This protein binds this small molecule.
Small molecule (SMILES): OC[C@H]1O[C@H](O[C@H]2[C@H](O)[C@@H](O)[C@@H](O)O[C@@H]2CO)[C@H](O)[C@@H](O)[C@@H]1O

Binding-site contacts:
Ligand atom O5 contacts residue TYR155 of chain 1.C at 3.5 Å.
Ligand atom O1 contacts residue ASP14 of chain 1.C at 3.8 Å.
Ligand atom O1 contacts residue TRP62 of chain 1.C at 4.0 Å.
Ligand atom O6 contacts residue GLU153 of chain 1.C at 2.8 Å (salt-bridge).
Ligand atom O3 contacts residue GLU111 of chain 1.C at 3.6 Å.
Ligand atom O1 contacts residue LYS15 of chain 1.C at 3.2 Å (salt-bridge).
Ligand atom O3 contacts residue ASP65 of chain 1.C at 2.8 Å (salt-bridge).
Ligand atom C3 contacts residue TRP62 of chain 1.C at 3.7 Å (hydrophobic).
Ligand atom C6 contacts residue TYR155 of chain 1.C at 3.8 Å (hydrophobic).
Ligand atom O3 contacts residue TRP340 of chain 1.C at 4.0 Å.
Ligand atom C1 contacts residue TYR155 of chain 1.C at 3.8 Å (hydrophobic).
Ligand atom O4 contacts residue ARG344 of chain 1.C at 3.6 Å.
Ligand atom C2 contacts residue TRP62 of chain 1.C at 3.9 Å (hydrophobic).
Ligand atom C4 contacts residue TRP340 of chain 1.C at 3.6 Å (hydrophobic).
Ligand atom C4 contacts residue ARG66 of chain 1.C at 3.8 Å.
Ligand atom O5 contacts residue ASP14 of chain 1.C at 3.8 Å.
Ligand atom O2 contacts residue GLU111 of chain 1.C at 2.7 Å (salt-bridge).
Ligand atom O3 contacts residue ALA63 of chain 1.C at 3.5 Å.
Ligand atom O2 contacts residue ASP65 of chain 1.C at 2.6 Å (salt-bridge).
Ligand atom O6 contacts residue PRO154 of chain 1.C at 3.4 Å.
Ligand atom C6 contacts residue GLU153 of chain 1.C at 3.6 Å.
Ligand atom O2 contacts residue ALA63 of chain 1.C at 3.5 Å.
Ligand atom O4 contacts residue ARG66 of chain 1.C at 2.6 Å (salt-bridge).
Ligand atom C2 contacts residue GLU111 of chain 1.C at 3.2 Å.
Ligand atom O2 contacts residue TRP62 of chain 1.C at 3.0 Å (h-bond).
Ligand atom O3 contacts residue ARG66 of chain 1.C at 2.9 Å (salt-bridge).
Ligand atom C1 contacts residue ASP14 of chain 1.C at 3.6 Å.
Ligand atom O3 contacts residue TYR155 of chain 1.C at 3.8 Å.
Ligand atom O4 contacts residue TRP340 of chain 1.C at 3.9 Å.
Ligand atom C3 contacts residue ASP65 of chain 1.C at 3.6 Å.
Ligand atom C1 contacts residue LYS15 of chain 1.C at 3.3 Å.
Ligand atom C6 contacts residue PHE156 of chain 1.C at 3.9 Å (hydrophobic).
Ligand atom O1 contacts residue ASN12 of chain 1.C at 3.6 Å.
Ligand atom C6 contacts residue TRP340 of chain 1.C at 3.7 Å (hydrophobic).
Ligand atom O2 contacts residue LYS15 of chain 1.C at 2.8 Å (salt-bridge).
Ligand atom O6 contacts residue TYR155 of chain 1.C at 3.0 Å (h-bond).
Ligand atom C2 contacts residue ASP65 of chain 1.C at 3.3 Å.
Ligand atom C2 contacts residue LYS15 of chain 1.C at 3.6 Å.
Ligand atom C6 contacts residue PRO154 of chain 1.C at 4.0 Å (hydrophobic).
Ligand atom O3 contacts residue TRP62 of chain 1.C at 3.4 Å (h-bond).

Sequence of chain 1.C:
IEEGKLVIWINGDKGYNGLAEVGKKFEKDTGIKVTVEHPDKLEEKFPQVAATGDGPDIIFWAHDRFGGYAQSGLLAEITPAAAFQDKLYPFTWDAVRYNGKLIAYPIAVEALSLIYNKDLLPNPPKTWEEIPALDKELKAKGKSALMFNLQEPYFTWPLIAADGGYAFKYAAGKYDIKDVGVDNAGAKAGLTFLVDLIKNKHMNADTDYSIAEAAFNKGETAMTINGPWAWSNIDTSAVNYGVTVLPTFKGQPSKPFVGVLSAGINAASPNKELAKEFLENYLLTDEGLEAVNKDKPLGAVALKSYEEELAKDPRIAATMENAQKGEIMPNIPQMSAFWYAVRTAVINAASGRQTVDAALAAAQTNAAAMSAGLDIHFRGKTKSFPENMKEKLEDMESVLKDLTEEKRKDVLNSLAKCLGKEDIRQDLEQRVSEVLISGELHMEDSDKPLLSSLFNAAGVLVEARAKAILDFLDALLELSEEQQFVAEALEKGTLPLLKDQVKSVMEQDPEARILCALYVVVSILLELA